This small molecule binds to this protein.
Small molecule (SMILES): CC(=O)N[C@@H]1[C@@H](O)[C@H](O)[C@@H](CO)O[C@H]1O

Binding-site contacts:
Ligand atom C7 contacts residue ASN99 of chain 1.A at 4.1 Å.
Ligand atom C7 contacts residue ASN96 of chain 1.A at 4.0 Å.
Ligand atom C4 contacts residue ASN96 of chain 1.A at 4.3 Å.
Ligand atom C5 contacts residue ASN96 of chain 1.A at 3.8 Å.
Ligand atom O5 contacts residue VAL101 of chain 1.A at 4.5 Å.
Ligand atom N2 contacts residue ASN96 of chain 1.A at 2.8 Å (h-bond).
Ligand atom C2 contacts residue ASN96 of chain 1.A at 2.5 Å.
Ligand atom O6 contacts residue LYS103 of chain 1.A at 3.6 Å.
Ligand atom C1 contacts residue ASN96 of chain 1.A at 1.5 Å.
Ligand atom C8 contacts residue ASN96 of chain 1.A at 3.5 Å.
Ligand atom C1 contacts residue VAL101 of chain 1.A at 4.5 Å (hydrophobic).
Ligand atom C8 contacts residue ALA97 of chain 1.A at 3.9 Å (hydrophobic).
Ligand atom O6 contacts residue VAL101 of chain 1.A at 4.0 Å.
Ligand atom C8 contacts residue ASN99 of chain 1.A at 4.2 Å.
Ligand atom C3 contacts residue ASN96 of chain 1.A at 3.8 Å.
Ligand atom O5 contacts residue ASN96 of chain 1.A at 2.5 Å (h-bond).
Ligand atom O7 contacts residue ASN99 of chain 1.A at 3.6 Å.

Sequence of chain 1.A:
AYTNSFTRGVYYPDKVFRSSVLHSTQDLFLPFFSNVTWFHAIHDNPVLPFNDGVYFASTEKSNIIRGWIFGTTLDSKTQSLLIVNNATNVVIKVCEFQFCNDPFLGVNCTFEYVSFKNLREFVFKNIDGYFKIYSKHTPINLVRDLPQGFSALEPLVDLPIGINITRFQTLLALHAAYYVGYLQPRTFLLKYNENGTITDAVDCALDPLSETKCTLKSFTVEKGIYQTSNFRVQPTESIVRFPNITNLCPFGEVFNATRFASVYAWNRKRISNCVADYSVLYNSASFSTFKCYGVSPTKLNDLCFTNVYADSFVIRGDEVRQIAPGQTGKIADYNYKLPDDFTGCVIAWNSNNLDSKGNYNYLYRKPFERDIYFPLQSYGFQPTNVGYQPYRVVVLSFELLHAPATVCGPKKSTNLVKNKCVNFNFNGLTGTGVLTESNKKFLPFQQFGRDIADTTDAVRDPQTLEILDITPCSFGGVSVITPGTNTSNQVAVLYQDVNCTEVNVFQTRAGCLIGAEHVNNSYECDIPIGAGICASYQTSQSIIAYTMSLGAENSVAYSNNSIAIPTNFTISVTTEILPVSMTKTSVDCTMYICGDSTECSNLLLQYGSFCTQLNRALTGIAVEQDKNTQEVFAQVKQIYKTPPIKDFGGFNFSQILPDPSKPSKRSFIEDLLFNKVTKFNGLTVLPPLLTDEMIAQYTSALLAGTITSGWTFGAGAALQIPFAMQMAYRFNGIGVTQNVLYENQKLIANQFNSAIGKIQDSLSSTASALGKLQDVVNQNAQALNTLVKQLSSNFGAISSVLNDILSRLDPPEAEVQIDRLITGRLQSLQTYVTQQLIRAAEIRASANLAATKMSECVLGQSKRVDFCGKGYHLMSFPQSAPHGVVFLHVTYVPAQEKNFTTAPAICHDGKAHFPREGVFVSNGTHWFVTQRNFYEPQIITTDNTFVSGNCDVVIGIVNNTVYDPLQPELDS